Binding-site contacts:
Ligand atom N contacts residue SER158 of chain 1.E at 1.1 Å (h-bond).
Ligand atom CG contacts residue THR1061 of chain 1.B at 1.1 Å.
Ligand atom C contacts residue LEU91 of chain 1.E at 1.1 Å (hydrophobic).
Ligand atom O contacts residue SER158 of chain 1.E at 1.4 Å (h-bond).
Ligand atom O contacts residue ALA149 of chain 1.E at 0.7 Å.
Ligand atom CB contacts residue LEU93 of chain 1.E at 1.3 Å (hydrophobic).
Ligand atom CB contacts residue LYS157 of chain 1.E at 1.2 Å.
Ligand atom CD contacts residue VAL116 of chain 1.E at 1.2 Å (hydrophobic).
Ligand atom CG contacts residue PHE92 of chain 1.E at 1.1 Å (hydrophobic).
Ligand atom O contacts residue SER158 of chain 1.E at 1.2 Å.
Ligand atom CB contacts residue THR150 of chain 1.E at 1.2 Å.
Ligand atom OD1 contacts residue THR150 of chain 1.E at 0.7 Å (h-bond).
Ligand atom OG contacts residue VAL116 of chain 1.E at 1.2 Å.
Ligand atom CG contacts residue THR150 of chain 1.E at 1.2 Å.
Ligand atom ND2 contacts residue SER156 of chain 1.E at 0.9 Å (h-bond).
Ligand atom C contacts residue THR1063 of chain 1.B at 1.4 Å.
Ligand atom CA contacts residue LEU91 of chain 1.E at 0.7 Å (hydrophobic).
Ligand atom CB contacts residue THR1061 of chain 1.B at 1.0 Å.
Ligand atom C contacts residue LEU93 of chain 1.E at 1.3 Å (hydrophobic).
Ligand atom N contacts residue LEU91 of chain 1.E at 1.5 Å.
Ligand atom C contacts residue TRP84 of chain 1.E at 1.1 Å (hydrophobic).
Ligand atom CG2 contacts residue TYR82 of chain 1.E at 0.9 Å (hydrophobic).
Ligand atom CA contacts residue TYR82 of chain 1.E at 1.5 Å (hydrophobic).
Ligand atom N contacts residue TRP84 of chain 1.E at 1.4 Å.
Ligand atom CG contacts residue LYS157 of chain 1.E at 0.9 Å.
Ligand atom C contacts residue SER158 of chain 1.E at 1.4 Å.
Ligand atom SD contacts residue LYS157 of chain 1.E at 1.4 Å.
Ligand atom CG contacts residue GLY75 of chain 1.E at 1.4 Å.
Ligand atom C contacts residue SER158 of chain 1.E at 1.1 Å.
Ligand atom CA contacts residue TRP84 of chain 1.E at 1.3 Å (hydrophobic).
Ligand atom N contacts residue VAL116 of chain 1.E at 1.5 Å.
Ligand atom CE1 contacts residue TYR106 of chain 1.E at 1.5 Å (hydrophobic).
Ligand atom CB contacts residue VAL116 of chain 1.E at 0.5 Å (hydrophobic).
Ligand atom CA contacts residue LEU93 of chain 1.E at 1.2 Å (hydrophobic).
Ligand atom CA contacts residue LEU93 of chain 1.E at 1.4 Å (hydrophobic).
Ligand atom CA contacts residue VAL116 of chain 1.E at 1.4 Å (hydrophobic).
Ligand atom CZ contacts residue TYR106 of chain 1.E at 0.8 Å (hydrophobic).
Ligand atom CD1 contacts residue PHE92 of chain 1.E at 0.9 Å (hydrophobic).
Ligand atom N contacts residue LEU93 of chain 1.E at 0.8 Å.
Ligand atom N contacts residue SER158 of chain 1.E at 0.7 Å (h-bond).

Sequence of chain 1.B:
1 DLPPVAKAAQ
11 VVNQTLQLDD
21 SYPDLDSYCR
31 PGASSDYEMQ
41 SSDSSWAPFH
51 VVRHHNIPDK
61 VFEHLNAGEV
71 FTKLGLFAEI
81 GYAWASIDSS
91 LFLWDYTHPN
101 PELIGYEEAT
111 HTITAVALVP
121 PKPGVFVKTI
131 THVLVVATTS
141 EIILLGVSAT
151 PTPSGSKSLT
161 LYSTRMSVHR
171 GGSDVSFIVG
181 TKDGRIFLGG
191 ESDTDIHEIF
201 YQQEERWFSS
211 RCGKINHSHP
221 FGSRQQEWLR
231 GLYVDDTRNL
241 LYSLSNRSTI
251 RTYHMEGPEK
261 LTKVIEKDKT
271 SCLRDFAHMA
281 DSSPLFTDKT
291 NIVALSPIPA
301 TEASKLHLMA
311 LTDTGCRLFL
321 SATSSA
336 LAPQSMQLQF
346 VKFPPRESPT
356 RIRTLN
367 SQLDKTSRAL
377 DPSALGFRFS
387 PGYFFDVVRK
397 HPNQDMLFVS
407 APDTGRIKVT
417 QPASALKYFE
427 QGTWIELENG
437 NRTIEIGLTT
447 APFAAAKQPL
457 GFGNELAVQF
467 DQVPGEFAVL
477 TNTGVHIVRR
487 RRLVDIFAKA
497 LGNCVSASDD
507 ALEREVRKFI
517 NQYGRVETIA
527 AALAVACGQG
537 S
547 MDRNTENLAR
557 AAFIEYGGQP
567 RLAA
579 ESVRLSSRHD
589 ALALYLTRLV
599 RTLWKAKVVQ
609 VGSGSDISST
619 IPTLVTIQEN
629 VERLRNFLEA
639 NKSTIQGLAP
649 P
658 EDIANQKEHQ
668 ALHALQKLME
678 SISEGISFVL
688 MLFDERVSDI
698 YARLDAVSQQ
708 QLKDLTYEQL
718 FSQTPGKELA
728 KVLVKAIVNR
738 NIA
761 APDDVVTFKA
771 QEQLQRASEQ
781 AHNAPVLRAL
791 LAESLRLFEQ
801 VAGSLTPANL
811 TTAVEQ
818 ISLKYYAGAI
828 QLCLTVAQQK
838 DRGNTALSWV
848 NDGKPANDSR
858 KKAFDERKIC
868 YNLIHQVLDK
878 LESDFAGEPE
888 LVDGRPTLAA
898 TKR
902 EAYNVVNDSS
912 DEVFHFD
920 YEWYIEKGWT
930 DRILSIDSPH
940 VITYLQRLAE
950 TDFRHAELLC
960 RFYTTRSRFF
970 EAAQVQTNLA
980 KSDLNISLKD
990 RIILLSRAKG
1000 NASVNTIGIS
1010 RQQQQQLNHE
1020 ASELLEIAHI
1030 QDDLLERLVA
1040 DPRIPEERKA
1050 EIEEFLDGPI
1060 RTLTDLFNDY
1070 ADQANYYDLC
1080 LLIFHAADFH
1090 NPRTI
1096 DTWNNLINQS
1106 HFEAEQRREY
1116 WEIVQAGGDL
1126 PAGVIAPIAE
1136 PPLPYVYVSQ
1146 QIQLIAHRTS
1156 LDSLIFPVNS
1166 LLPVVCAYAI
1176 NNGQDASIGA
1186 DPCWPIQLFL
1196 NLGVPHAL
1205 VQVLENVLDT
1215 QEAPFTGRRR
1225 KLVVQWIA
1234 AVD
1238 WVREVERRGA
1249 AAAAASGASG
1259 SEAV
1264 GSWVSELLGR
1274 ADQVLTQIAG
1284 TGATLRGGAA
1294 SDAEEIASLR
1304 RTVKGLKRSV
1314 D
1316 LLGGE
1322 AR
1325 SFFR

A small-molecule ligand and the protein it binds are described below.
Small molecule (SMILES): CC[C@H](C)[C@H](NC(=O)[C@@H](NC(=O)[C@H](CC(C)C)NC(=O)[C@H](CCCCN)NC(=O)[C@H](CCCCN)NC(=O)[C@@H](N)CC1=NC=NC1)C(C)C)C(=O)N[C@@H](CC(N)=O)C(=O)N[C@@H](CCCCN)C(=O)N[C@@H](CC(=O)O)C(=O)N[C@@H](CCSC)C(=O)N[C@@H](CCCN=C(N)N)C(=O)N[C@H](C(=O)N[C@@H](CC(=O)O)C(=O)N[C@@H](CC(C)C)C(=O)N[C@@H](Cc1ccccc1)C(=O)N[C@@H](CO)C(=O)N1CCC[C@H]1C(=O)N1CCC[C@H]1C(=O)N[C@H](C=O)CC(N)=O)[C@@H](C)O

Sequence of chain 1.E:
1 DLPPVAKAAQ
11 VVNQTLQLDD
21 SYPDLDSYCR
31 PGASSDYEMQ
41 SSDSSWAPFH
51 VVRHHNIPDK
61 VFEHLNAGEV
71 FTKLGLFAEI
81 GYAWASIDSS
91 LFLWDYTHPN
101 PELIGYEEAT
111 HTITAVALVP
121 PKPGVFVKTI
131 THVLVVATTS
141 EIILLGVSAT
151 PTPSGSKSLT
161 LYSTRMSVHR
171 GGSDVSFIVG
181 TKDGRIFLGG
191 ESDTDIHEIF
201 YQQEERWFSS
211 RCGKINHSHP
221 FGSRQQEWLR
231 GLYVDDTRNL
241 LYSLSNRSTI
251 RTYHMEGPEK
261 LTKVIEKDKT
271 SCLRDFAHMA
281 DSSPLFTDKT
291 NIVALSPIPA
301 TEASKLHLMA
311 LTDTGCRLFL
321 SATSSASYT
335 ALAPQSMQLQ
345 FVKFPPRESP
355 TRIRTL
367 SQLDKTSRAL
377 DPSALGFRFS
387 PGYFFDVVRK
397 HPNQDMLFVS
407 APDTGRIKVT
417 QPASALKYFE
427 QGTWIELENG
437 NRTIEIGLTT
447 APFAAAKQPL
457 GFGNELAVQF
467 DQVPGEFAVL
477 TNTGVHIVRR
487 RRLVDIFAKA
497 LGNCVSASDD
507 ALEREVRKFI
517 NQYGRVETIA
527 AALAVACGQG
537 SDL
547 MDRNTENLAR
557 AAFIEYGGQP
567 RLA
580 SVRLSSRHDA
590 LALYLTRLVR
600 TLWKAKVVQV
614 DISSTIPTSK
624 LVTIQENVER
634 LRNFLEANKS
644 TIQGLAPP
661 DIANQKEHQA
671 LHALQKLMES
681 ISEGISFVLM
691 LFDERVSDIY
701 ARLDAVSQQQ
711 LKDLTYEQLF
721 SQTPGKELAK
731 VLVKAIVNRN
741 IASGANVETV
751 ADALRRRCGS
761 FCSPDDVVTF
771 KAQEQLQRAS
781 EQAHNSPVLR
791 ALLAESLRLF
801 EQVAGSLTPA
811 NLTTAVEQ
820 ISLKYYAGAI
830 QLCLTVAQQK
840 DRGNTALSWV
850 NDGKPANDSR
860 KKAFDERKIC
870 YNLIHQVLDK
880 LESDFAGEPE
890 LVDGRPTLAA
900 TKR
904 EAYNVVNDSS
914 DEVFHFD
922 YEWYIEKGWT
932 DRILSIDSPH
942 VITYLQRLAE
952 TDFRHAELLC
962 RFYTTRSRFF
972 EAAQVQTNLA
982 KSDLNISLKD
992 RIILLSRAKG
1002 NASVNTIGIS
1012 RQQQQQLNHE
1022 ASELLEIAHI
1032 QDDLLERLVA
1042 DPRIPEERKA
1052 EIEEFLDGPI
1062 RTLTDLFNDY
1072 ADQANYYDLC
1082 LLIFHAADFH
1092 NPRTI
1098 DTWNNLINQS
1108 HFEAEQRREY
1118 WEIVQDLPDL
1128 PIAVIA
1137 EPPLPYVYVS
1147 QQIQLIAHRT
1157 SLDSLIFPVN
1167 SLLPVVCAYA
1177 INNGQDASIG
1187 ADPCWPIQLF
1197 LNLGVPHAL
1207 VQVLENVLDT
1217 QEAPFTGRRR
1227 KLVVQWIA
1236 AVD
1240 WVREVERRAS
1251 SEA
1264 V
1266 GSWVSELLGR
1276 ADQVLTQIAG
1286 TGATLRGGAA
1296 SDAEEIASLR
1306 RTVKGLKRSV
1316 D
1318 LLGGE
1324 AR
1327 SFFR